The protein below binds the small molecule below.
Small molecule (SMILES): CC(=O)N[C@H]1[C@H](O[C@H]2[C@H](O)[C@@H](NC(C)=O)CO[C@@H]2CO)O[C@H](CO)[C@@H](O)[C@@H]1O

Binding-site contacts:
Ligand atom C3 contacts residue ASN225 of chain 1.I at 3.8 Å.
Ligand atom C7 contacts residue ASN225 of chain 1.I at 3.2 Å.
Ligand atom C5 contacts residue VAL77 of chain 1.I at 4.1 Å (hydrophobic).
Ligand atom O5 contacts residue ASN213 of chain 1.I at 3.3 Å.
Ligand atom O6 contacts residue ASN213 of chain 1.I at 3.2 Å (h-bond).
Ligand atom C8 contacts residue ASN225 of chain 1.I at 4.4 Å.
Ligand atom C5 contacts residue ASN225 of chain 1.I at 3.6 Å.
Ligand atom C2 contacts residue ASN225 of chain 1.I at 2.5 Å.
Ligand atom C6 contacts residue ASN213 of chain 1.I at 3.4 Å.
Ligand atom O5 contacts residue VAL77 of chain 1.I at 4.4 Å.
Ligand atom C4 contacts residue ASN225 of chain 1.I at 4.2 Å.
Ligand atom N2 contacts residue ASN225 of chain 1.I at 3.0 Å (h-bond).
Ligand atom C1 contacts residue VAL77 of chain 1.I at 4.3 Å (hydrophobic).
Ligand atom C5 contacts residue ASN213 of chain 1.I at 4.1 Å.
Ligand atom C8 contacts residue GLU75 of chain 1.I at 3.6 Å.
Ligand atom C1 contacts residue ASN225 of chain 1.I at 1.4 Å.
Ligand atom C1 contacts residue ASN213 of chain 1.I at 4.0 Å.
Ligand atom O7 contacts residue ASN225 of chain 1.I at 3.0 Å (h-bond).
Ligand atom O5 contacts residue ASN225 of chain 1.I at 2.3 Å (h-bond).

Sequence of chain 1.I:
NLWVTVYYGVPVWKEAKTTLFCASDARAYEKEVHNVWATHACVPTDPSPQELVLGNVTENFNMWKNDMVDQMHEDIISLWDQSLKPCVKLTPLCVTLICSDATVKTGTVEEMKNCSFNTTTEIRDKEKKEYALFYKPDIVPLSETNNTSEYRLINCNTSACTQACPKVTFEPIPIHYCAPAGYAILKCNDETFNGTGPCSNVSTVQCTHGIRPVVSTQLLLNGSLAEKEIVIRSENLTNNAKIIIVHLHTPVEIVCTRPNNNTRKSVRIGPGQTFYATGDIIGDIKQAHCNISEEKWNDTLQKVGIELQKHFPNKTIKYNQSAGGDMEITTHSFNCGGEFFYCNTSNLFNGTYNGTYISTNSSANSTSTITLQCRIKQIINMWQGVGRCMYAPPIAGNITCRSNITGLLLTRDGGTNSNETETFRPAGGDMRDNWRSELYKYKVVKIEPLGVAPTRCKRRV